The protein below binds the small molecule below.
Small molecule (SMILES): CC(=O)N[C@@H]1[C@@H](O)[C@H](O)[C@@H](CO)O[C@H]1O

Sequence of chain 1.E:
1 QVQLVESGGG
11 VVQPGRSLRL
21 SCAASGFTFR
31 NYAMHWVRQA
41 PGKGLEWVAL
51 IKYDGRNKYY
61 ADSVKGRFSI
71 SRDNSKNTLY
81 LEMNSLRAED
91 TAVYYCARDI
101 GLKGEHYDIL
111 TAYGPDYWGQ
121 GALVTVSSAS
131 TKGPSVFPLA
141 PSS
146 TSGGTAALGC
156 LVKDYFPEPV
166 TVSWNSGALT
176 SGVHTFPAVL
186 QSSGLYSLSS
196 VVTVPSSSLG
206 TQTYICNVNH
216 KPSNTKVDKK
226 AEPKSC

Binding-site contacts:
Ligand atom O7 contacts residue TYR107 of chain 1.E at 3.6 Å.
Ligand atom C8 contacts residue GLY104 of chain 1.E at 4.4 Å.
Ligand atom C7 contacts residue GLY104 of chain 1.E at 3.6 Å.
Ligand atom C2 contacts residue GLY104 of chain 1.E at 3.9 Å.
Ligand atom O5 contacts residue THR213 of chain 1.D at 4.0 Å.
Ligand atom O7 contacts residue ASN211 of chain 1.D at 3.3 Å (h-bond).
Ligand atom O5 contacts residue ASN211 of chain 1.D at 2.3 Å (h-bond).
Ligand atom C4 contacts residue ASN211 of chain 1.D at 4.3 Å.
Ligand atom C2 contacts residue ASN211 of chain 1.D at 2.6 Å.
Ligand atom N2 contacts residue GLY104 of chain 1.E at 4.1 Å.
Ligand atom O7 contacts residue GLY104 of chain 1.E at 3.2 Å.
Ligand atom C3 contacts residue THR213 of chain 1.D at 4.1 Å.
Ligand atom O4 contacts residue NAG1 of chain 1.GA at 3.8 Å.
Ligand atom C3 contacts residue GLY104 of chain 1.E at 4.4 Å.
Ligand atom O7 contacts residue LEU102 of chain 1.E at 4.0 Å.
Ligand atom N2 contacts residue ASN211 of chain 1.D at 2.8 Å (h-bond).
Ligand atom C2 contacts residue THR213 of chain 1.D at 4.2 Å.
Ligand atom C7 contacts residue ASN211 of chain 1.D at 3.4 Å.
Ligand atom C8 contacts residue LEU102 of chain 1.E at 3.8 Å (hydrophobic).
Ligand atom O6 contacts residue GLN214 of chain 1.D at 4.0 Å.
Ligand atom O3 contacts residue GLY104 of chain 1.E at 3.7 Å.
Ligand atom C1 contacts residue ASN211 of chain 1.D at 1.4 Å.
Ligand atom C5 contacts residue ASN211 of chain 1.D at 3.5 Å.
Ligand atom C3 contacts residue ASN211 of chain 1.D at 3.9 Å.
Ligand atom C8 contacts residue VAL197 of chain 1.D at 3.8 Å (hydrophobic).
Ligand atom C4 contacts residue THR213 of chain 1.D at 4.3 Å.
Ligand atom C7 contacts residue LEU102 of chain 1.E at 4.3 Å (hydrophobic).
Ligand atom O7 contacts residue LYS103 of chain 1.E at 4.2 Å.
Ligand atom N2 contacts residue THR213 of chain 1.D at 4.2 Å.
Ligand atom C1 contacts residue THR213 of chain 1.D at 3.7 Å.
Ligand atom C8 contacts residue ASN211 of chain 1.D at 4.1 Å.
Ligand atom C5 contacts residue THR213 of chain 1.D at 3.6 Å.

Sequence of chain 1.D:
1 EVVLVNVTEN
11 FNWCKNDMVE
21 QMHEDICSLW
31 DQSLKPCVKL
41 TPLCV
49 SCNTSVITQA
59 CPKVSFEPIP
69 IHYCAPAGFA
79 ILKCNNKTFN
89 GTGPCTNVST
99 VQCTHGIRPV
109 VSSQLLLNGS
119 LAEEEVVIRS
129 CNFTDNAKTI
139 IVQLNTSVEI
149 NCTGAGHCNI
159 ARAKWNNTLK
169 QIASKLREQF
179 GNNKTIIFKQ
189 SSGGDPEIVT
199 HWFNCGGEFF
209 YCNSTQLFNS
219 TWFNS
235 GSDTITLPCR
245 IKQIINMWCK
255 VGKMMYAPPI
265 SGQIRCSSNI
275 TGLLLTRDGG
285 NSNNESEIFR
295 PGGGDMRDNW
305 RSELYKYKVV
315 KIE